Binding-site contacts:
Ligand atom O21 contacts residue ALA245 of chain 1.A at 4.0 Å.
Ligand atom C22 contacts residue PRO288 of chain 1.A at 3.8 Å (hydrophobic).
Ligand atom C15 contacts residue LEU391 of chain 1.A at 3.9 Å (hydrophobic).
Ligand atom O21 contacts residue ALA241 of chain 1.A at 4.1 Å.
Ligand atom C27 contacts residue LEU391 of chain 1.A at 3.8 Å (hydrophobic).
Ligand atom C15 contacts residue ARG185 of chain 1.A at 4.0 Å.
Ligand atom C25 contacts residue THR92 of chain 1.A at 3.5 Å.
Ligand atom C6 contacts residue HEM1 of chain 1.B at 3.9 Å.
Ligand atom C5 contacts residue OXY1 of chain 1.C at 3.3 Å.
Ligand atom C22 contacts residue OXY1 of chain 1.C at 4.1 Å.
Ligand atom C23 contacts residue HEM1 of chain 1.B at 3.5 Å.
Ligand atom O24 contacts residue ASN89 of chain 1.A at 4.0 Å.
Ligand atom O24 contacts residue GLY91 of chain 1.A at 3.4 Å.
Ligand atom C23 contacts residue ALA241 of chain 1.A at 3.7 Å (hydrophobic).
Ligand atom C20 contacts residue LEU391 of chain 1.A at 3.7 Å (hydrophobic).
Ligand atom C15 contacts residue ALA74 of chain 1.A at 3.7 Å (hydrophobic).
Ligand atom C8 contacts residue VAL237 of chain 1.A at 4.1 Å (hydrophobic).
Ligand atom C14 contacts residue TYR75 of chain 1.A at 3.9 Å (hydrophobic).
Ligand atom O26 contacts residue VAL237 of chain 1.A at 3.6 Å.
Ligand atom C18 contacts residue LEU240 of chain 1.A at 4.1 Å (hydrophobic).
Ligand atom C22 contacts residue HEM1 of chain 1.B at 3.7 Å.
Ligand atom C15 contacts residue ILE174 of chain 1.A at 3.7 Å (hydrophobic).
Ligand atom C23 contacts residue OXY1 of chain 1.C at 3.6 Å.
Ligand atom C12 contacts residue TYR75 of chain 1.A at 3.9 Å (hydrophobic).
Ligand atom O19 contacts residue GLU244 of chain 1.A at 4.0 Å.
Ligand atom C9 contacts residue VAL237 of chain 1.A at 4.0 Å (hydrophobic).
Ligand atom C5 contacts residue ALA241 of chain 1.A at 3.8 Å (hydrophobic).
Ligand atom O21 contacts residue OXY1 of chain 1.C at 2.7 Å (h-bond).
Ligand atom C14 contacts residue LEU391 of chain 1.A at 4.2 Å (hydrophobic).
Ligand atom O24 contacts residue VAL237 of chain 1.A at 3.8 Å.
Ligand atom C14 contacts residue ALA74 of chain 1.A at 3.7 Å (hydrophobic).
Ligand atom C6 contacts residue OXY1 of chain 1.C at 3.2 Å.
Ligand atom O16 contacts residue LEU391 of chain 1.A at 4.0 Å.
Ligand atom C25 contacts residue TYR75 of chain 1.A at 4.1 Å (hydrophobic).
Ligand atom C3 contacts residue ALA241 of chain 1.A at 4.0 Å (hydrophobic).
Ligand atom C20 contacts residue LEU392 of chain 1.A at 4.1 Å (hydrophobic).
Ligand atom C18 contacts residue LEU175 of chain 1.A at 3.7 Å (hydrophobic).
Ligand atom O19 contacts residue LEU392 of chain 1.A at 3.4 Å.
Ligand atom C23 contacts residue VAL237 of chain 1.A at 3.9 Å (hydrophobic).
Ligand atom C25 contacts residue GLY91 of chain 1.A at 3.6 Å.

Sequence of chain 1.A:
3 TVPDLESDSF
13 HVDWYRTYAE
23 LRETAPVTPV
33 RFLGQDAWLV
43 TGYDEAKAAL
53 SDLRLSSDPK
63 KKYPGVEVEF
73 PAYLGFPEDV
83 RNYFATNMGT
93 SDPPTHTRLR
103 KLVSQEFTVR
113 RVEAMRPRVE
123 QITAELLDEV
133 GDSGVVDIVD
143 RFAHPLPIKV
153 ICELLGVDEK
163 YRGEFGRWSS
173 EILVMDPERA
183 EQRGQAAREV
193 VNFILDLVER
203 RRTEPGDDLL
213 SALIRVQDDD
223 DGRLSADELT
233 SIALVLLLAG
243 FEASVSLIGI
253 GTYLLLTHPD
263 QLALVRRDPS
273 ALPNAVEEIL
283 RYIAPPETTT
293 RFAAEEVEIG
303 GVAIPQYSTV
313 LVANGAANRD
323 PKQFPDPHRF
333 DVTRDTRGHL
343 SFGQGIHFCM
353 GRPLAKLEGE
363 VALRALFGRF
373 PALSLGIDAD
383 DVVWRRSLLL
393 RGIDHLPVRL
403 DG

The small molecule below binds the protein below.
Small molecule (SMILES): CC[C@H]1OC(=O)[C@H](C)[C@@H](O)[C@H](C)[C@@H](O)[C@@H](C)C[C@@H](C)C(=O)[C@H](C)[C@@H](O)[C@H]1C